Sequence of chain 1.A:
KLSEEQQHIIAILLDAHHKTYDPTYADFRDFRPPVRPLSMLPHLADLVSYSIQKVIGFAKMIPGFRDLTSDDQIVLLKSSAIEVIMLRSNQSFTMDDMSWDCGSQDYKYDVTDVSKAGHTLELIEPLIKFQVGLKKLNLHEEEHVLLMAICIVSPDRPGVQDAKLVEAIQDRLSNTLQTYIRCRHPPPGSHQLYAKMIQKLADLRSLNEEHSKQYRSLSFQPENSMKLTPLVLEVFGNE

Binding-site contacts:
Ligand atom C29 contacts residue SER75 of chain 1.A at 3.8 Å.
Ligand atom O34 contacts residue SER113 of chain 1.A at 3.4 Å.
Ligand atom C17 contacts residue HIS235 of chain 1.A at 3.3 Å.
Ligand atom C26 contacts residue CYS126 of chain 1.A at 3.6 Å (hydrophobic).
Ligand atom O21 contacts residue HIS235 of chain 1.A at 2.9 Å (h-bond).
Ligand atom O34 contacts residue SER116 of chain 1.A at 2.8 Å (h-bond).
Ligand atom C3 contacts residue TRP124 of chain 1.A at 3.5 Å (hydrophobic).
Ligand atom C18 contacts residue HIS143 of chain 1.A at 3.9 Å.
Ligand atom C1 contacts residue VAL138 of chain 1.A at 3.7 Å (hydrophobic).
Ligand atom C24 contacts residue TRP124 of chain 1.A at 3.9 Å (hydrophobic).
Ligand atom O16 contacts residue ILE106 of chain 1.A at 3.9 Å.
Ligand atom C29 contacts residue ARG112 of chain 1.A at 3.7 Å.
Ligand atom C73 contacts residue TYR32 of chain 1.A at 3.9 Å (hydrophobic).
Ligand atom C31 contacts residue SER75 of chain 1.A at 3.3 Å.
Ligand atom C27 contacts residue TYR32 of chain 1.A at 3.7 Å (hydrophobic).
Ligand atom O16 contacts residue HIS235 of chain 1.A at 2.9 Å (h-bond).
Ligand atom C8 contacts residue MET110 of chain 1.A at 3.9 Å (hydrophobic).
Ligand atom C30 contacts residue SER75 of chain 1.A at 3.9 Å.
Ligand atom C27 contacts residue CYS126 of chain 1.A at 4.0 Å (hydrophobic).
Ligand atom C4 contacts residue TRP124 of chain 1.A at 3.9 Å (hydrophobic).
Ligand atom C15 contacts residue HIS143 of chain 1.A at 3.4 Å.
Ligand atom O32 contacts residue SER75 of chain 1.A at 2.7 Å (h-bond).
Ligand atom C11 contacts residue VAL138 of chain 1.A at 3.4 Å (hydrophobic).
Ligand atom C22 contacts residue VAL72 of chain 1.A at 3.7 Å (hydrophobic).
Ligand atom O16 contacts residue HIS143 of chain 1.A at 3.7 Å.
Ligand atom O21 contacts residue PHE260 of chain 1.A at 3.4 Å.
Ligand atom C23 contacts residue SER113 of chain 1.A at 3.3 Å.
Ligand atom O32 contacts residue ARG112 of chain 1.A at 3.0 Å (salt-bridge).
Ligand atom C24 contacts residue SER113 of chain 1.A at 3.5 Å.
Ligand atom C26 contacts residue SER116 of chain 1.A at 3.8 Å.
Ligand atom O34 contacts residue TYR32 of chain 1.A at 3.0 Å (h-bond).
Ligand atom C9 contacts residue ILE109 of chain 1.A at 3.9 Å (hydrophobic).
Ligand atom C27 contacts residue SER116 of chain 1.A at 3.8 Å.
Ligand atom C17 contacts residue HIS143 of chain 1.A at 3.9 Å.
Ligand atom C30 contacts residue SER113 of chain 1.A at 3.8 Å.
Ligand atom C19 contacts residue HIS143 of chain 1.A at 3.6 Å.
Ligand atom C7 contacts residue LEU151 of chain 1.A at 4.0 Å (hydrophobic).
Ligand atom C31 contacts residue ILE109 of chain 1.A at 3.5 Å (hydrophobic).
Ligand atom C25 contacts residue SER113 of chain 1.A at 3.7 Å.
Ligand atom C29 contacts residue SER113 of chain 1.A at 3.9 Å.

This protein binds this small molecule.
Small molecule (SMILES): C=C1C[C@H](C[C@H](C)[C@H]2CC[C@H]3/C(=C/C=C4/C[C@@H](O)C[C@H](O)C4=C)CCC[C@]23C)OC1=O